The small molecule below binds the protein below.
Small molecule (SMILES): Nc1nc2c(ncn2[C@@H]2O[C@H](CO[P](=O)(O)O[P](=O)(O)NP(=O)(O)O)[C@@H](O)[C@H]2O)c(=O)[nH]1

Binding-site contacts:
Ligand atom O1G contacts residue HIS35 of chain 1.D at 2.7 Å.
Ligand atom O2G contacts residue ALA63 of chain 1.D at 3.6 Å.
Ligand atom PG contacts residue MG1 of chain 1.L at 3.2 Å.
Ligand atom PB contacts residue MG1 of chain 1.L at 3.2 Å.
Ligand atom N2 contacts residue ASP122 of chain 1.D at 2.8 Å (salt-bridge).
Ligand atom O6 contacts residue LYS151 of chain 1.D at 3.2 Å (salt-bridge).
Ligand atom N1 contacts residue ASP122 of chain 1.D at 2.8 Å (salt-bridge).
Ligand atom O6 contacts residue ASP122 of chain 1.D at 3.5 Å (salt-bridge).
Ligand atom N3B contacts residue HIS35 of chain 1.D at 3.3 Å.
Ligand atom PG contacts residue HIS35 of chain 1.D at 3.5 Å.
Ligand atom N2 contacts residue LEU123 of chain 1.D at 3.5 Å.
Ligand atom O4' contacts residue CYS16 of chain 1.D at 3.5 Å (h-bond).
Ligand atom N7 contacts residue ASN119 of chain 1.D at 3.1 Å (h-bond).
Ligand atom O1G contacts residue GLY15 of chain 1.D at 3.5 Å (h-bond).
Ligand atom O3G contacts residue GLY64 of chain 1.D at 2.8 Å (h-bond).
Ligand atom C8 contacts residue SER21 of chain 1.D at 3.3 Å.
Ligand atom O6 contacts residue SER149 of chain 1.D at 3.4 Å.
Ligand atom O6 contacts residue ASN119 of chain 1.D at 3.4 Å (h-bond).
Ligand atom O2A contacts residue HIS35 of chain 1.D at 3.1 Å (h-bond).
Ligand atom O3G contacts residue LYS19 of chain 1.D at 2.8 Å (salt-bridge).
Ligand atom O1A contacts residue THR20 of chain 1.D at 3.5 Å (h-bond).
Ligand atom O1A contacts residue SER21 of chain 1.D at 2.8 Å (h-bond).
Ligand atom O3' contacts residue ASP33 of chain 1.D at 2.8 Å (salt-bridge).
Ligand atom O1B contacts residue GLY18 of chain 1.D at 3.1 Å (h-bond).
Ligand atom O6 contacts residue ALA150 of chain 1.D at 2.8 Å (h-bond).
Ligand atom O2' contacts residue ASN32 of chain 1.D at 2.7 Å (h-bond).
Ligand atom C3' contacts residue ASP33 of chain 1.D at 3.6 Å.
Ligand atom N3B contacts residue MG1 of chain 1.L at 3.4 Å.
Ligand atom C6 contacts residue LYS120 of chain 1.D at 3.5 Å.
Ligand atom O4' contacts residue LYS120 of chain 1.D at 3.4 Å (salt-bridge).
Ligand atom O2B contacts residue THR20 of chain 1.D at 2.9 Å (h-bond).
Ligand atom O3A contacts residue GLY18 of chain 1.D at 3.4 Å (h-bond).
Ligand atom O2G contacts residue MG1 of chain 1.L at 1.9 Å.
Ligand atom N1 contacts residue LYS151 of chain 1.D at 3.5 Å.
Ligand atom O2' contacts residue PHE31 of chain 1.D at 3.3 Å.
Ligand atom N3B contacts residue GLY15 of chain 1.D at 2.8 Å (h-bond).
Ligand atom O2' contacts residue ASP33 of chain 1.D at 3.2 Å (salt-bridge).
Ligand atom O1A contacts residue GLY18 of chain 1.D at 3.3 Å.
Ligand atom O2B contacts residue MG1 of chain 1.L at 2.0 Å.
Ligand atom O1B contacts residue LYS19 of chain 1.D at 2.8 Å (salt-bridge).

Sequence of chain 1.D:
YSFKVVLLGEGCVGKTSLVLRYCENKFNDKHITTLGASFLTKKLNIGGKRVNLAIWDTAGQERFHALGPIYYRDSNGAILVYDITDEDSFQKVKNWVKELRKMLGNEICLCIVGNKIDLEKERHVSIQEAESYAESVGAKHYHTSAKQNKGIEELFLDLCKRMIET